This small molecule binds to this protein.
Small molecule (SMILES): CC(=O)N[C@@H]1[C@@H](O)[C@H](O)[C@@H](CO)O[C@H]1O

Binding-site contacts:
Ligand atom C4 contacts residue ASN57 of chain 2.B at 4.3 Å.
Ligand atom N2 contacts residue ARG14 of chain 2.B at 4.3 Å.
Ligand atom C1 contacts residue ASN57 of chain 2.B at 1.5 Å.
Ligand atom C5 contacts residue ASN57 of chain 2.B at 3.6 Å.
Ligand atom C5 contacts residue ARG14 of chain 2.B at 4.3 Å.
Ligand atom O7 contacts residue ASN57 of chain 2.B at 4.0 Å.
Ligand atom N2 contacts residue ASN57 of chain 2.B at 3.2 Å (h-bond).
Ligand atom C7 contacts residue ASN57 of chain 2.B at 3.8 Å.
Ligand atom O4 contacts residue ARG14 of chain 2.B at 3.4 Å (salt-bridge).
Ligand atom O3 contacts residue ASN57 of chain 2.B at 4.2 Å.
Ligand atom C2 contacts residue ASN57 of chain 2.B at 2.5 Å.
Ligand atom C6 contacts residue ASN57 of chain 2.B at 4.5 Å.
Ligand atom O5 contacts residue ASN57 of chain 2.B at 2.5 Å (h-bond).
Ligand atom C6 contacts residue THR59 of chain 2.B at 3.5 Å.
Ligand atom C5 contacts residue THR59 of chain 2.B at 4.3 Å.
Ligand atom O5 contacts residue THR59 of chain 2.B at 4.0 Å.
Ligand atom C3 contacts residue ASN57 of chain 2.B at 3.8 Å.

Sequence of chain 2.B:
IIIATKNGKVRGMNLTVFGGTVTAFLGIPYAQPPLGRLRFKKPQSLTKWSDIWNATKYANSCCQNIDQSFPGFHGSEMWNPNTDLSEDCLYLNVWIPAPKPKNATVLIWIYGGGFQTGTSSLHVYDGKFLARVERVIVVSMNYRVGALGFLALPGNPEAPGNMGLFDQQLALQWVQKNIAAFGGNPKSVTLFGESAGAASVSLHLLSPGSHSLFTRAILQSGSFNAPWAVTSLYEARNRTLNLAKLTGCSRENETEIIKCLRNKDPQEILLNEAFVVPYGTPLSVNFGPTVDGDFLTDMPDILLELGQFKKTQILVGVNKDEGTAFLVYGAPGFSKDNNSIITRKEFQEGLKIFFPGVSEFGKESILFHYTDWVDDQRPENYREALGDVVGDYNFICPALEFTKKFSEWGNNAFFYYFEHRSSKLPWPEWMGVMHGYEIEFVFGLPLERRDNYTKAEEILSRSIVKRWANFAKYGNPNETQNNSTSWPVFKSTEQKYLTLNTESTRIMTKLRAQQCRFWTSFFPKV